Binding-site contacts:
Ligand atom O6 contacts residue THR349 of chain 1.A at 3.1 Å (h-bond).
Ligand atom O6 contacts residue SER435 of chain 1.A at 3.8 Å.
Ligand atom C4 contacts residue GLY434 of chain 1.A at 3.3 Å.
Ligand atom O4P contacts residue SER353 of chain 1.A at 3.6 Å.
Ligand atom O2 contacts residue GLY430 of chain 1.A at 3.5 Å (h-bond).
Ligand atom O6P contacts residue ARG352 of chain 1.A at 3.8 Å.
Ligand atom C3 contacts residue GLY434 of chain 1.A at 3.5 Å.
Ligand atom O4 contacts residue THR438 of chain 1.A at 3.5 Å (h-bond).
Ligand atom O2P contacts residue ARG405 of chain 1.A at 2.6 Å (salt-bridge).
Ligand atom P1 contacts residue ARG405 of chain 1.A at 3.7 Å.
Ligand atom O1P contacts residue PRO433 of chain 1.A at 3.7 Å.
Ligand atom O4P contacts residue SER435 of chain 1.A at 3.8 Å.
Ligand atom O4 contacts residue GLY434 of chain 1.A at 2.6 Å (h-bond).
Ligand atom O4 contacts residue GLY436 of chain 1.A at 3.7 Å.
Ligand atom O2 contacts residue LEU347 of chain 1.A at 3.5 Å.
Ligand atom O6P contacts residue THR348 of chain 1.A at 2.5 Å (h-bond).
Ligand atom O3 contacts residue TRP398 of chain 1.A at 3.7 Å.
Ligand atom O4P contacts residue GLY436 of chain 1.A at 2.9 Å (h-bond).
Ligand atom O5P contacts residue THR350 of chain 1.A at 2.7 Å (h-bond).
Ligand atom O5P contacts residue THR348 of chain 1.A at 3.6 Å.
Ligand atom O3 contacts residue ARG432 of chain 1.A at 2.7 Å (salt-bridge).
Ligand atom O1P contacts residue GLY434 of chain 1.A at 2.8 Å (h-bond).
Ligand atom O3P contacts residue ARG405 of chain 1.A at 2.8 Å (salt-bridge).
Ligand atom O3P contacts residue TRP398 of chain 1.A at 2.7 Å (h-bond).
Ligand atom O3 contacts residue GLY430 of chain 1.A at 3.2 Å.
Ligand atom P2 contacts residue THR349 of chain 1.A at 3.6 Å.
Ligand atom O5P contacts residue THR349 of chain 1.A at 3.3 Å (h-bond).
Ligand atom O1 contacts residue GLY434 of chain 1.A at 3.8 Å.
Ligand atom O4 contacts residue TYR437 of chain 1.A at 2.9 Å (h-bond).
Ligand atom O6 contacts residue THR348 of chain 1.A at 3.6 Å.
Ligand atom O5P contacts residue SER435 of chain 1.A at 3.3 Å.
Ligand atom C6 contacts residue SER353 of chain 1.A at 3.8 Å.
Ligand atom P2 contacts residue THR348 of chain 1.A at 3.5 Å.
Ligand atom P2 contacts residue SER353 of chain 1.A at 3.6 Å.
Ligand atom C6 contacts residue THR438 of chain 1.A at 3.5 Å.
Ligand atom C6 contacts residue LEU347 of chain 1.A at 3.6 Å (hydrophobic).
Ligand atom C5 contacts residue GLY434 of chain 1.A at 3.5 Å.
Ligand atom O5 contacts residue LEU347 of chain 1.A at 3.8 Å.
Ligand atom O6P contacts residue SER353 of chain 1.A at 2.7 Å (h-bond).
Ligand atom C3 contacts residue ARG432 of chain 1.A at 3.3 Å.

This protein binds this small molecule.
Small molecule (SMILES): O=P(O)(O)OC[C@H]1O[C@](O)(COP(=O)(O)O)[C@@H](O)[C@@H]1O

Sequence of chain 1.A:
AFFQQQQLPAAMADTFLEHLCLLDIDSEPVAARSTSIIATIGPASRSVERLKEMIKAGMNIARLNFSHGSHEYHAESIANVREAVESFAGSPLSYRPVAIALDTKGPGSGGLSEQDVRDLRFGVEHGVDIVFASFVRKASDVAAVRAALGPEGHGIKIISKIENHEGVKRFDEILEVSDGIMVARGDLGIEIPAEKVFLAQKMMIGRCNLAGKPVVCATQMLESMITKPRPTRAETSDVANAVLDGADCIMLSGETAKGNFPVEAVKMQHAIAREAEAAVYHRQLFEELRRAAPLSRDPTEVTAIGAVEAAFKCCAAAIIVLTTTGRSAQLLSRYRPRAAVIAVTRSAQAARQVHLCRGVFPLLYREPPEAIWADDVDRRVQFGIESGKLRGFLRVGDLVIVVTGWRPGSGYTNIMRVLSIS